The protein below binds the small molecule below.
Small molecule (SMILES): CC(=O)N[C@@H]1[C@@H](O)[C@H](O)[C@@H](CO)O[C@H]1O

Binding-site contacts:
Ligand atom O7 contacts residue GLN580 of chain 1.C at 3.9 Å.
Ligand atom C2 contacts residue ASN331 of chain 1.C at 2.4 Å.
Ligand atom C8 contacts residue THR581 of chain 1.C at 4.3 Å.
Ligand atom O6 contacts residue ASN331 of chain 1.C at 4.5 Å.
Ligand atom C8 contacts residue ASN331 of chain 1.C at 4.3 Å.
Ligand atom C4 contacts residue ASN331 of chain 1.C at 4.2 Å.
Ligand atom C1 contacts residue ASN331 of chain 1.C at 1.4 Å.
Ligand atom C8 contacts residue GLN580 of chain 1.C at 3.1 Å.
Ligand atom O5 contacts residue ASN331 of chain 1.C at 2.3 Å (h-bond).
Ligand atom C7 contacts residue GLN580 of chain 1.C at 3.9 Å.
Ligand atom C3 contacts residue ASN331 of chain 1.C at 3.7 Å.
Ligand atom C7 contacts residue ASN331 of chain 1.C at 3.1 Å.
Ligand atom C5 contacts residue ASN331 of chain 1.C at 3.6 Å.
Ligand atom O7 contacts residue ASN331 of chain 1.C at 3.1 Å (h-bond).
Ligand atom N2 contacts residue ASN331 of chain 1.C at 2.8 Å (h-bond).

Sequence of chain 1.C:
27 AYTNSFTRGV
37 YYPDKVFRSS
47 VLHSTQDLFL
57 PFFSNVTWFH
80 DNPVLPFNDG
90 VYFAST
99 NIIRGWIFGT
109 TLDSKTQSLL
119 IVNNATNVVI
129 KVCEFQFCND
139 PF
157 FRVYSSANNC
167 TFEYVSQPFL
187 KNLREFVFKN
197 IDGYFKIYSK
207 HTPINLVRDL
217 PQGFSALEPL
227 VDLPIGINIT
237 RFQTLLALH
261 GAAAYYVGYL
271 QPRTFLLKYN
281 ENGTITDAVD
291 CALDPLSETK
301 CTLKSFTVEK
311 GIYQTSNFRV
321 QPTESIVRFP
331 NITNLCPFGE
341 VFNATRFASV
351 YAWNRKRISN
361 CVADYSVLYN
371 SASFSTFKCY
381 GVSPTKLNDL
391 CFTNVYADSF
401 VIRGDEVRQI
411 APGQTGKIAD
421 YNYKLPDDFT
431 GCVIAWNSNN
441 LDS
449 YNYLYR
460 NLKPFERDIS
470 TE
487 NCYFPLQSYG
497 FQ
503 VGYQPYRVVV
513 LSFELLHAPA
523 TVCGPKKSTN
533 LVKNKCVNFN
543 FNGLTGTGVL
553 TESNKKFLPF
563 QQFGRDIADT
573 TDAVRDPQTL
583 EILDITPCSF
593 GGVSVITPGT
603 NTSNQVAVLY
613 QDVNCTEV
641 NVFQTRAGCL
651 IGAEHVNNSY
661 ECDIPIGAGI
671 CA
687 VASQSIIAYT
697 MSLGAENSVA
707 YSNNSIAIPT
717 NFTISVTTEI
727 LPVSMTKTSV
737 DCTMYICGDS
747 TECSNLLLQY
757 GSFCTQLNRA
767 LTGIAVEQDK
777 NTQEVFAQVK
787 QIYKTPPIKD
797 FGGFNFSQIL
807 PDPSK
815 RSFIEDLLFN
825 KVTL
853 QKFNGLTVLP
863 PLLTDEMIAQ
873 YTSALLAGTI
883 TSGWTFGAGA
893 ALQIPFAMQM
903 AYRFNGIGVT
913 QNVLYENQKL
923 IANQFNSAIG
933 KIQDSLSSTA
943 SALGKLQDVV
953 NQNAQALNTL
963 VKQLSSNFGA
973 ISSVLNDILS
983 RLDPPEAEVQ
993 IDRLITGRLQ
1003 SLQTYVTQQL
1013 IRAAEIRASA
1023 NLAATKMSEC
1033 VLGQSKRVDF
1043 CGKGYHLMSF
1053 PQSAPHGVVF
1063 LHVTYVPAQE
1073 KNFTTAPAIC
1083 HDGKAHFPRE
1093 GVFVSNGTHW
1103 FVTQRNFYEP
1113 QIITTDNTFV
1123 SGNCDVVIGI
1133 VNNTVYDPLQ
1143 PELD